Binding-site contacts:
Ligand atom C8 contacts residue ASN3 of chain 3.C at 3.8 Å.
Ligand atom O7 contacts residue ARG93 of chain 3.F at 3.2 Å (salt-bridge).
Ligand atom C4 contacts residue ASN92 of chain 3.F at 4.1 Å.
Ligand atom O6 contacts residue ASN92 of chain 3.F at 4.3 Å.
Ligand atom C6 contacts residue ASN94 of chain 3.F at 4.4 Å.
Ligand atom O6 contacts residue GLY59 of chain 3.B at 3.6 Å (h-bond).
Ligand atom C7 contacts residue ARG93 of chain 3.F at 4.4 Å.
Ligand atom O4 contacts residue ARG56 of chain 3.B at 4.5 Å.
Ligand atom O6 contacts residue ASN94 of chain 3.F at 4.3 Å.
Ligand atom O3 contacts residue ASN92 of chain 3.F at 4.4 Å.
Ligand atom C6 contacts residue GLY59 of chain 3.B at 4.0 Å.
Ligand atom C2 contacts residue ASN94 of chain 3.F at 2.5 Å.
Ligand atom O6 contacts residue PRO58 of chain 3.B at 4.5 Å.
Ligand atom C6 contacts residue ILE60 of chain 3.B at 4.4 Å (hydrophobic).
Ligand atom O7 contacts residue ASN94 of chain 3.F at 3.2 Å (h-bond).
Ligand atom C5 contacts residue ARG56 of chain 3.B at 4.1 Å.
Ligand atom C8 contacts residue ASN94 of chain 3.F at 4.4 Å.
Ligand atom C1 contacts residue ASN94 of chain 3.F at 1.4 Å.
Ligand atom C3 contacts residue ASN94 of chain 3.F at 3.8 Å.
Ligand atom C8 contacts residue LEU4 of chain 3.C at 3.6 Å (hydrophobic).
Ligand atom O5 contacts residue ASN94 of chain 3.F at 2.4 Å (h-bond).
Ligand atom C7 contacts residue ASN94 of chain 3.F at 3.2 Å.
Ligand atom N2 contacts residue ASN94 of chain 3.F at 2.9 Å (h-bond).
Ligand atom C5 contacts residue ASN94 of chain 3.F at 3.7 Å.
Ligand atom C4 contacts residue ASN94 of chain 3.F at 4.3 Å.

Sequence of chain 3.F:
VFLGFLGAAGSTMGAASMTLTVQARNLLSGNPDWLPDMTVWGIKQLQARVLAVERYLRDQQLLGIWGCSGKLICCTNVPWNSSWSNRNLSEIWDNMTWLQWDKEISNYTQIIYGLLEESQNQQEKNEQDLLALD

Sequence of chain 3.B:
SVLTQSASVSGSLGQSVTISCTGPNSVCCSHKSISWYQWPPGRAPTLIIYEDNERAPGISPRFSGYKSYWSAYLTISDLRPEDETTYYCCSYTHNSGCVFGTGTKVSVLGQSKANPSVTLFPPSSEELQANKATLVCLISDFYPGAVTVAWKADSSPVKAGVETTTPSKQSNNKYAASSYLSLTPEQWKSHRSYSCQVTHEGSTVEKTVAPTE

This protein binds this small molecule.
Small molecule (SMILES): CC(=O)N[C@@H]1[C@@H](O)[C@H](O)[C@@H](CO)O[C@H]1O

Sequence of chain 3.C:
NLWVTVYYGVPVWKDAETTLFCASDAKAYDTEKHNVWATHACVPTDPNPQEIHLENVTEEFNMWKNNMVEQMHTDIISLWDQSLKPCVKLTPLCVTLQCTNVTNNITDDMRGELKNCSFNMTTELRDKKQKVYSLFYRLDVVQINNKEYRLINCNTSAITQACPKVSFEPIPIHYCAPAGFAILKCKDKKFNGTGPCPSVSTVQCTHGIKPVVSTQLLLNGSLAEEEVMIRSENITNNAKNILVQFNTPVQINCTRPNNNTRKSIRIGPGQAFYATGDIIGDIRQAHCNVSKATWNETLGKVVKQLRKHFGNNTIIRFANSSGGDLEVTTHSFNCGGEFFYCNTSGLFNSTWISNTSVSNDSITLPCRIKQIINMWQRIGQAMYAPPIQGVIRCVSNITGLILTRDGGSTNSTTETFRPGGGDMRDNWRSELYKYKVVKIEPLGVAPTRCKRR